Binding-site contacts:
Ligand atom O3 contacts residue TYR309 of chain 1.A at 3.7 Å.
Ligand atom O6 contacts residue THR387 of chain 1.A at 4.3 Å.
Ligand atom O7 contacts residue NAG1 of chain 1.VA at 4.4 Å.
Ligand atom C7 contacts residue TYR309 of chain 1.A at 3.9 Å (hydrophobic).
Ligand atom O7 contacts residue ASN275 of chain 1.A at 4.1 Å.
Ligand atom N2 contacts residue TYR309 of chain 1.A at 3.0 Å (h-bond).
Ligand atom O5 contacts residue ASN311 of chain 1.A at 2.5 Å (h-bond).
Ligand atom C5 contacts residue ASN311 of chain 1.A at 3.8 Å.
Ligand atom C1 contacts residue TYR309 of chain 1.A at 3.6 Å (hydrophobic).
Ligand atom C2 contacts residue ASN311 of chain 1.A at 2.3 Å.
Ligand atom C8 contacts residue LYS416 of chain 1.A at 3.6 Å.
Ligand atom C1 contacts residue NAG1 of chain 1.VA at 3.8 Å.
Ligand atom C8 contacts residue TYR309 of chain 1.A at 3.9 Å (hydrophobic).
Ligand atom C7 contacts residue ASN275 of chain 1.A at 4.3 Å.
Ligand atom C8 contacts residue THR277 of chain 1.A at 3.8 Å.
Ligand atom C2 contacts residue NAG1 of chain 1.VA at 4.2 Å.
Ligand atom C7 contacts residue ASN311 of chain 1.A at 3.4 Å.
Ligand atom O5 contacts residue NAG1 of chain 1.VA at 4.0 Å.
Ligand atom C8 contacts residue ASN311 of chain 1.A at 4.4 Å.
Ligand atom C3 contacts residue TYR309 of chain 1.A at 3.6 Å (hydrophobic).
Ligand atom O6 contacts residue THR385 of chain 1.A at 4.5 Å.
Ligand atom C4 contacts residue ASN311 of chain 1.A at 4.2 Å.
Ligand atom O7 contacts residue ASN311 of chain 1.A at 3.8 Å.
Ligand atom O5 contacts residue THR385 of chain 1.A at 3.9 Å.
Ligand atom C2 contacts residue TYR309 of chain 1.A at 3.8 Å (hydrophobic).
Ligand atom C3 contacts residue ASN311 of chain 1.A at 3.7 Å.
Ligand atom C6 contacts residue THR385 of chain 1.A at 4.0 Å.
Ligand atom C1 contacts residue ASN311 of chain 1.A at 1.4 Å.
Ligand atom C8 contacts residue ASN275 of chain 1.A at 4.1 Å.
Ligand atom N2 contacts residue ASN311 of chain 1.A at 2.7 Å (h-bond).

Sequence of chain 1.A:
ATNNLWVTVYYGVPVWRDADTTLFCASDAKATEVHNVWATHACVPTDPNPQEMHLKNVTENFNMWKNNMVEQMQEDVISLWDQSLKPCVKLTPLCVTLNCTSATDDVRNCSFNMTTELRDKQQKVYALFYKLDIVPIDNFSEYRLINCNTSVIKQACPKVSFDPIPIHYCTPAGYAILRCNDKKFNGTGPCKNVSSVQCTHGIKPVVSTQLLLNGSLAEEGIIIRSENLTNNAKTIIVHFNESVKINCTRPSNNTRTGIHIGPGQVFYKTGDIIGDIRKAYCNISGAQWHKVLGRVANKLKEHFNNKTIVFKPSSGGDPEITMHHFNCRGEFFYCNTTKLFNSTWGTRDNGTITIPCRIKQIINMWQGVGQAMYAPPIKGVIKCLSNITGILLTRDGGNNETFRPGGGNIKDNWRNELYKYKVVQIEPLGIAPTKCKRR

This small molecule binds to this protein.
Small molecule (SMILES): CC(=O)N[C@H]1[C@H](O[C@H]2[C@H](O)[C@@H](NC(C)=O)CO[C@@H]2CO)O[C@H](CO)[C@@H](O)[C@@H]1O